Binding-site contacts:
Ligand atom C contacts residue SER42 of chain 1.B at 4.0 Å.
Ligand atom F contacts residue GLY69 of chain 1.A at 3.9 Å.
Ligand atom F contacts residue ARG120 of chain 1.A at 3.4 Å.
Ligand atom O contacts residue VAL23 of chain 1.B at 4.3 Å.
Ligand atom CH3 contacts residue SER67 of chain 1.A at 4.4 Å.
Ligand atom C contacts residue GLU50 of chain 1.A at 4.4 Å.
Ligand atom C contacts residue GLY69 of chain 1.A at 4.4 Å.
Ligand atom O contacts residue PHE40 of chain 1.B at 4.2 Å.
Ligand atom OXT contacts residue SER42 of chain 1.B at 3.0 Å (h-bond).
Ligand atom OXT contacts residue GLU50 of chain 1.A at 4.0 Å.
Ligand atom OXT contacts residue VAL23 of chain 1.B at 3.9 Å.
Ligand atom CH3 contacts residue LEU68 of chain 1.A at 4.2 Å (hydrophobic).
Ligand atom O contacts residue VAL39 of chain 1.B at 4.2 Å.
Ligand atom CH3 contacts residue GLU50 of chain 1.A at 4.2 Å.
Ligand atom CH3 contacts residue GLY69 of chain 1.A at 3.8 Å.
Ligand atom F contacts residue GLU50 of chain 1.A at 3.1 Å.
Ligand atom CH3 contacts residue VAL23 of chain 1.B at 4.3 Å (hydrophobic).
Ligand atom C contacts residue VAL23 of chain 1.B at 4.0 Å (hydrophobic).
Ligand atom CH3 contacts residue ARG120 of chain 1.A at 3.9 Å.
Ligand atom O contacts residue HIS76 of chain 1.B at 4.4 Å.
Ligand atom O contacts residue LEU68 of chain 1.A at 4.1 Å.
Ligand atom CH3 contacts residue PHE36 of chain 1.B at 3.6 Å (hydrophobic).
Ligand atom OXT contacts residue ALA41 of chain 1.B at 3.6 Å.
Ligand atom OXT contacts residue PHE40 of chain 1.B at 4.2 Å.
Ligand atom O contacts residue SER42 of chain 1.B at 4.3 Å.
Ligand atom F contacts residue PHE36 of chain 1.B at 3.6 Å.

Sequence of chain 1.A:
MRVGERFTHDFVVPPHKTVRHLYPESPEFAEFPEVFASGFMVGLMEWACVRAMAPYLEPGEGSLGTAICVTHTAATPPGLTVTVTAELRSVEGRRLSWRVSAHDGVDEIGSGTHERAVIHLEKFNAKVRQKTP

Sequence of chain 1.B:
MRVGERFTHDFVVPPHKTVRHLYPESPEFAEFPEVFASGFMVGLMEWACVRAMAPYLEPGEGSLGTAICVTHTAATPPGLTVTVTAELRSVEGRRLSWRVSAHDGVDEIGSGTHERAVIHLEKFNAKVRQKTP

A protein and the small-molecule ligand that binds it are described below.
Small molecule (SMILES): O=C(O)CF